Sequence of chain 1.A:
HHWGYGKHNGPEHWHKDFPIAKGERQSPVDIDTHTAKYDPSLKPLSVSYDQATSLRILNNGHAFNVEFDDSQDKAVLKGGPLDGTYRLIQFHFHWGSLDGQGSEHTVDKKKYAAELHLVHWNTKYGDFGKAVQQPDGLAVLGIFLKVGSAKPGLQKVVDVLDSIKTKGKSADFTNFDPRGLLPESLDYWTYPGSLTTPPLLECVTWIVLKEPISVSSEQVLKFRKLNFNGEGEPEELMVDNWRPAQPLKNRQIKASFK

The protein below binds the small molecule below.
Small molecule (SMILES): Cc1cn([C@H]2C[C@H](n3cc(CNC(=O)Nc4cccc(S(N)(=O)=O)c4)nn3)[C@@H](CO)O2)c(=O)[nH]c1=O

Binding-site contacts:
Ligand atom C7 contacts residue PRO200 of chain 1.A at 3.7 Å (hydrophobic).
Ligand atom C10 contacts residue GOL1 of chain 1.C at 3.8 Å.
Ligand atom C11 contacts residue LEU197 of chain 1.A at 3.8 Å (hydrophobic).
Ligand atom O3 contacts residue HIS119 of chain 1.A at 3.3 Å (h-bond).
Ligand atom C9 contacts residue GOL1 of chain 1.C at 3.6 Å.
Ligand atom C12 contacts residue VAL121 of chain 1.A at 3.8 Å (hydrophobic).
Ligand atom S contacts residue ZN1 of chain 1.B at 3.0 Å.
Ligand atom N3 contacts residue PRO201 of chain 1.A at 3.7 Å.
Ligand atom N6 contacts residue THR199 of chain 1.A at 2.8 Å (h-bond).
Ligand atom O3 contacts residue HIS94 of chain 1.A at 3.4 Å.
Ligand atom C1 contacts residue GLY131 of chain 1.A at 3.9 Å.
Ligand atom O4 contacts residue THR198 of chain 1.A at 3.0 Å (h-bond).
Ligand atom N7 contacts residue HIS119 of chain 1.A at 3.4 Å (h-bond).
Ligand atom C8 contacts residue GOL1 of chain 1.C at 3.9 Å.
Ligand atom C contacts residue GLY131 of chain 1.A at 3.7 Å.
Ligand atom C10 contacts residue LEU197 of chain 1.A at 3.9 Å (hydrophobic).
Ligand atom O4 contacts residue TRP208 of chain 1.A at 3.6 Å.
Ligand atom C9 contacts residue THR199 of chain 1.A at 3.6 Å.
Ligand atom N contacts residue GLY131 of chain 1.A at 3.7 Å.
Ligand atom C8 contacts residue THR199 of chain 1.A at 3.4 Å.
Ligand atom O6 contacts residue PHE130 of chain 1.A at 3.6 Å.
Ligand atom N5 contacts residue PRO200 of chain 1.A at 2.9 Å (h-bond).
Ligand atom N7 contacts residue HIS96 of chain 1.A at 3.3 Å (h-bond).
Ligand atom O5 contacts residue GOL1 of chain 1.C at 3.0 Å (h-bond).
Ligand atom O3 contacts residue ZN1 of chain 1.B at 3.0 Å.
Ligand atom N5 contacts residue THR199 of chain 1.A at 3.4 Å (h-bond).
Ligand atom C14 contacts residue GOL1 of chain 1.C at 3.8 Å.
Ligand atom O3 contacts residue VAL142 of chain 1.A at 3.8 Å.
Ligand atom O4 contacts residue LEU197 of chain 1.A at 3.3 Å.
Ligand atom O1 contacts residue PHE130 of chain 1.A at 3.6 Å.
Ligand atom N7 contacts residue THR198 of chain 1.A at 2.8 Å (h-bond).
Ligand atom N4 contacts residue PRO200 of chain 1.A at 3.8 Å.
Ligand atom C4 contacts residue PRO201 of chain 1.A at 3.8 Å (hydrophobic).
Ligand atom C2 contacts residue PHE130 of chain 1.A at 3.8 Å (hydrophobic).
Ligand atom C12 contacts residue LEU197 of chain 1.A at 3.9 Å (hydrophobic).
Ligand atom N7 contacts residue HIS94 of chain 1.A at 3.2 Å (h-bond).
Ligand atom N7 contacts residue ZN1 of chain 1.B at 1.9 Å.
Ligand atom C14 contacts residue THR199 of chain 1.A at 3.4 Å.
Ligand atom S contacts residue THR198 of chain 1.A at 3.8 Å.
Ligand atom N4 contacts residue PRO201 of chain 1.A at 3.6 Å.